This protein binds this small molecule.
Small molecule (SMILES): CC(=O)N[C@H]1[C@H](O[C@H]2[C@H](O)[C@@H](NC(C)=O)CO[C@@H]2CO)O[C@H](CO)[C@@H](O)[C@@H]1O

Binding-site contacts:
Ligand atom C7 contacts residue TYR159 of chain 1.A at 4.4 Å (hydrophobic).
Ligand atom C6 contacts residue SER158 of chain 1.A at 4.4 Å.
Ligand atom N2 contacts residue TYR159 of chain 1.A at 4.4 Å.
Ligand atom C5 contacts residue GLN160 of chain 1.A at 4.0 Å.
Ligand atom C1 contacts residue ASN51 of chain 1.A at 1.4 Å.
Ligand atom C5 contacts residue SER158 of chain 1.A at 3.5 Å.
Ligand atom O5 contacts residue SER158 of chain 1.A at 3.9 Å.
Ligand atom C3 contacts residue SER158 of chain 1.A at 3.5 Å.
Ligand atom C5 contacts residue ASN51 of chain 1.A at 3.6 Å.
Ligand atom C3 contacts residue ASN51 of chain 1.A at 3.9 Å.
Ligand atom C2 contacts residue ASN51 of chain 1.A at 2.5 Å.
Ligand atom C1 contacts residue SER158 of chain 1.A at 3.7 Å.
Ligand atom C6 contacts residue GLN160 of chain 1.A at 3.7 Å.
Ligand atom C4 contacts residue ASN51 of chain 1.A at 4.2 Å.
Ligand atom C4 contacts residue SER158 of chain 1.A at 4.2 Å.
Ligand atom C8 contacts residue TYR159 of chain 1.A at 3.5 Å (hydrophobic).
Ligand atom N2 contacts residue ASN51 of chain 1.A at 3.0 Å (h-bond).
Ligand atom C7 contacts residue SER158 of chain 1.A at 4.4 Å.
Ligand atom O4 contacts residue SER158 of chain 1.A at 4.0 Å.
Ligand atom O3 contacts residue SER158 of chain 1.A at 4.0 Å.
Ligand atom C8 contacts residue SER158 of chain 1.A at 3.7 Å.
Ligand atom N2 contacts residue SER158 of chain 1.A at 4.1 Å.
Ligand atom C7 contacts residue ASN51 of chain 1.A at 3.5 Å.
Ligand atom C2 contacts residue SER158 of chain 1.A at 4.3 Å.
Ligand atom O5 contacts residue GLN160 of chain 1.A at 3.3 Å (h-bond).
Ligand atom O7 contacts residue ASN51 of chain 1.A at 3.5 Å (h-bond).
Ligand atom C1 contacts residue GLN160 of chain 1.A at 4.1 Å.
Ligand atom O5 contacts residue ASN51 of chain 1.A at 2.3 Å (h-bond).

Sequence of chain 1.A:
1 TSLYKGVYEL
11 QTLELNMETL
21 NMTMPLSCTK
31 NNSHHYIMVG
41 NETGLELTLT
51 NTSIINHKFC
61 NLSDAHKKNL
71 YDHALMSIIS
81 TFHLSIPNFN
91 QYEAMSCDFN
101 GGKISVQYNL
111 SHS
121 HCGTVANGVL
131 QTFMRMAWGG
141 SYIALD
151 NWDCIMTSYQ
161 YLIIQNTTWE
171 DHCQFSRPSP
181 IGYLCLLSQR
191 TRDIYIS